A small-molecule ligand and the protein it binds are described below.
Small molecule (SMILES): OCc1csc2ccc(Cl)cc12

Binding-site contacts:
Ligand atom C11 contacts residue MET165 of chain 1.A at 4.1 Å (hydrophobic).
Ligand atom C06 contacts residue DMS1 of chain 1.F at 3.7 Å.
Ligand atom C11 contacts residue HIS164 of chain 1.A at 3.9 Å.
Ligand atom C11 contacts residue HIS41 of chain 1.A at 3.9 Å.
Ligand atom CL10 contacts residue HIS164 of chain 1.A at 3.5 Å.
Ligand atom O01 contacts residue HIS164 of chain 1.A at 4.0 Å.
Ligand atom O01 contacts residue CYS145 of chain 1.A at 4.3 Å.
Ligand atom C07 contacts residue MET165 of chain 1.A at 3.8 Å (hydrophobic).
Ligand atom C09 contacts residue ARG188 of chain 1.A at 4.2 Å.
Ligand atom C08 contacts residue ARG188 of chain 1.A at 3.5 Å.
Ligand atom CL10 contacts residue MET165 of chain 1.A at 3.6 Å.
Ligand atom C08 contacts residue ASP187 of chain 1.A at 3.9 Å.
Ligand atom S05 contacts residue DMS1 of chain 1.F at 3.9 Å.
Ligand atom C07 contacts residue GLN189 of chain 1.A at 3.6 Å.
Ligand atom C08 contacts residue MET165 of chain 1.A at 3.4 Å (hydrophobic).
Ligand atom C03 contacts residue MET49 of chain 1.A at 3.8 Å (hydrophobic).
Ligand atom C08 contacts residue VAL186 of chain 1.A at 3.9 Å (hydrophobic).
Ligand atom C12 contacts residue DMS1 of chain 1.F at 4.1 Å.
Ligand atom C06 contacts residue MET49 of chain 1.A at 3.6 Å (hydrophobic).
Ligand atom CL10 contacts residue PHE181 of chain 1.A at 4.0 Å.
Ligand atom C12 contacts residue MET49 of chain 1.A at 3.3 Å (hydrophobic).
Ligand atom C07 contacts residue DMS1 of chain 1.F at 3.9 Å.
Ligand atom C07 contacts residue MET49 of chain 1.A at 4.0 Å (hydrophobic).
Ligand atom C11 contacts residue MET49 of chain 1.A at 3.4 Å (hydrophobic).
Ligand atom C08 contacts residue MET49 of chain 1.A at 4.0 Å (hydrophobic).
Ligand atom C09 contacts residue ASP187 of chain 1.A at 4.0 Å.
Ligand atom S05 contacts residue GLN189 of chain 1.A at 3.5 Å.
Ligand atom C04 contacts residue MET49 of chain 1.A at 3.6 Å (hydrophobic).
Ligand atom CL10 contacts residue HIS41 of chain 1.A at 3.6 Å.
Ligand atom C09 contacts residue MET165 of chain 1.A at 3.6 Å (hydrophobic).
Ligand atom C06 contacts residue GLN189 of chain 1.A at 4.2 Å.
Ligand atom C02 contacts residue HIS41 of chain 1.A at 4.1 Å.
Ligand atom S05 contacts residue MET49 of chain 1.A at 4.0 Å.
Ligand atom CL10 contacts residue ASP187 of chain 1.A at 3.4 Å.
Ligand atom O01 contacts residue HIS41 of chain 1.A at 3.4 Å.
Ligand atom C07 contacts residue ARG188 of chain 1.A at 3.6 Å.
Ligand atom C08 contacts residue GLN189 of chain 1.A at 4.4 Å.
Ligand atom C09 contacts residue HIS164 of chain 1.A at 4.0 Å.
Ligand atom C09 contacts residue HIS41 of chain 1.A at 4.2 Å.
Ligand atom C09 contacts residue MET49 of chain 1.A at 3.8 Å (hydrophobic).

Sequence of chain 1.A:
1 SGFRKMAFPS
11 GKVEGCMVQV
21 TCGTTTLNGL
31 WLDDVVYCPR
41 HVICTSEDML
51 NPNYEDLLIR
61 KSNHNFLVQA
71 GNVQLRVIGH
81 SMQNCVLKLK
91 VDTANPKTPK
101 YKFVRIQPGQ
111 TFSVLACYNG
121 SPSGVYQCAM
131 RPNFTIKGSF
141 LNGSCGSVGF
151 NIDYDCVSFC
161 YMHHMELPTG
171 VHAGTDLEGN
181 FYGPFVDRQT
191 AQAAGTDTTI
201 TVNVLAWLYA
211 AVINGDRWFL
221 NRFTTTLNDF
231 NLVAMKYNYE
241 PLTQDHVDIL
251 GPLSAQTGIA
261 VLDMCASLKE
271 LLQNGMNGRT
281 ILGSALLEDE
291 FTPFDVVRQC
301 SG